The small molecule below binds the protein below.
Small molecule (SMILES): C[C@]12CCC(=O)C[C@@H]1CC[C@@H]1[C@@H]2CC[C@]2(C)[C@@H](O)CC[C@@H]12

Binding-site contacts:
Ligand atom O17 contacts residue THR209 of chain 1.A at 3.2 Å (h-bond).
Ligand atom C5 contacts residue PHE96 of chain 1.A at 3.8 Å (hydrophobic).
Ligand atom O3 contacts residue MET81 of chain 1.A at 3.8 Å.
Ligand atom C3 contacts residue MET77 of chain 1.A at 4.2 Å (hydrophobic).
Ligand atom C11 contacts residue LEU36 of chain 1.A at 3.4 Å (hydrophobic).
Ligand atom C6 contacts residue PHE96 of chain 1.A at 4.0 Å (hydrophobic).
Ligand atom C15 contacts residue MET112 of chain 1.A at 4.1 Å (hydrophobic).
Ligand atom C2 contacts residue MET77 of chain 1.A at 3.9 Å (hydrophobic).
Ligand atom O3 contacts residue ARG84 of chain 1.A at 3.2 Å (salt-bridge).
Ligand atom C16 contacts residue MET112 of chain 1.A at 3.7 Å (hydrophobic).
Ligand atom C16 contacts residue PHE208 of chain 1.A at 3.8 Å (hydrophobic).
Ligand atom C2 contacts residue GLN43 of chain 1.A at 4.0 Å.
Ligand atom O3 contacts residue LEU39 of chain 1.A at 4.0 Å.
Ligand atom C18 contacts residue THR209 of chain 1.A at 3.5 Å.
Ligand atom C19 contacts residue MET77 of chain 1.A at 3.7 Å (hydrophobic).
Ligand atom C17 contacts residue ASN37 of chain 1.A at 3.7 Å.
Ligand atom C13 contacts residue ASN37 of chain 1.A at 3.9 Å.
Ligand atom C19 contacts residue TRP73 of chain 1.A at 4.2 Å (hydrophobic).
Ligand atom O3 contacts residue PHE96 of chain 1.A at 3.9 Å.
Ligand atom C16 contacts residue THR209 of chain 1.A at 4.2 Å.
Ligand atom C4 contacts residue MET77 of chain 1.A at 4.0 Å (hydrophobic).
Ligand atom C12 contacts residue LEU36 of chain 1.A at 3.5 Å (hydrophobic).
Ligand atom C3 contacts residue PHE96 of chain 1.A at 4.1 Å (hydrophobic).
Ligand atom C2 contacts residue LEU39 of chain 1.A at 4.0 Å (hydrophobic).
Ligand atom C16 contacts residue LEU33 of chain 1.A at 4.0 Å (hydrophobic).
Ligand atom C1 contacts residue LEU36 of chain 1.A at 4.2 Å (hydrophobic).
Ligand atom C3 contacts residue LEU39 of chain 1.A at 4.2 Å (hydrophobic).
Ligand atom O17 contacts residue LEU33 of chain 1.A at 4.1 Å.
Ligand atom O3 contacts residue MET77 of chain 1.A at 4.2 Å.
Ligand atom C12 contacts residue ASN37 of chain 1.A at 3.4 Å.
Ligand atom C4 contacts residue PHE96 of chain 1.A at 3.9 Å (hydrophobic).
Ligand atom C1 contacts residue LEU39 of chain 1.A at 3.9 Å (hydrophobic).
Ligand atom C9 contacts residue LEU36 of chain 1.A at 4.2 Å (hydrophobic).
Ligand atom C18 contacts residue MET74 of chain 1.A at 4.0 Å (hydrophobic).
Ligand atom C6 contacts residue VAL78 of chain 1.A at 4.1 Å (hydrophobic).
Ligand atom C17 contacts residue LEU33 of chain 1.A at 3.8 Å (hydrophobic).
Ligand atom C4 contacts residue MET81 of chain 1.A at 4.2 Å (hydrophobic).
Ligand atom O17 contacts residue LEU212 of chain 1.A at 4.0 Å.
Ligand atom O17 contacts residue ASN37 of chain 1.A at 3.0 Å (h-bond).
Ligand atom C1 contacts residue GLY40 of chain 1.A at 4.2 Å.

Sequence of chain 1.A:
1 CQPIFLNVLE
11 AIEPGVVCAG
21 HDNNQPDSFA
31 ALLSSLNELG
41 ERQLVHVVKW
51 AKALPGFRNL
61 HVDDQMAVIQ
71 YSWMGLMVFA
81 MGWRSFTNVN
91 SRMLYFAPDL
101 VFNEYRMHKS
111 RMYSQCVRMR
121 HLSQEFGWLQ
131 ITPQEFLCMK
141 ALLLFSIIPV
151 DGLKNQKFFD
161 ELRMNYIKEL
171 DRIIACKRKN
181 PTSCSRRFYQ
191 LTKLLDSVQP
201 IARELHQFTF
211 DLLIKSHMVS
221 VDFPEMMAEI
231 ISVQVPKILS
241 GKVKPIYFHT